Binding-site contacts:
Ligand atom C7 contacts residue THR942 of chain 1.A at 3.8 Å.
Ligand atom C2 contacts residue ASN943 of chain 1.A at 2.4 Å.
Ligand atom O7 contacts residue THR942 of chain 1.A at 3.6 Å (h-bond).
Ligand atom O7 contacts residue ASN943 of chain 1.A at 3.8 Å.
Ligand atom C8 contacts residue ASN943 of chain 1.A at 4.5 Å.
Ligand atom N2 contacts residue ASN943 of chain 1.A at 2.9 Å (h-bond).
Ligand atom C8 contacts residue THR942 of chain 1.A at 3.9 Å.
Ligand atom C7 contacts residue ASN943 of chain 1.A at 3.6 Å.
Ligand atom C6 contacts residue ASN943 of chain 1.A at 3.3 Å.
Ligand atom C1 contacts residue ASN943 of chain 1.A at 1.4 Å.
Ligand atom O5 contacts residue ASN943 of chain 1.A at 2.4 Å (h-bond).
Ligand atom C5 contacts residue ASN943 of chain 1.A at 3.4 Å.
Ligand atom C4 contacts residue ASN943 of chain 1.A at 4.2 Å.
Ligand atom O6 contacts residue VAL742 of chain 1.A at 4.1 Å.
Ligand atom C3 contacts residue ASN943 of chain 1.A at 3.8 Å.
Ligand atom O6 contacts residue ASN943 of chain 1.A at 3.6 Å.

This small molecule binds to this protein.
Small molecule (SMILES): CC(=O)N[C@H]1[C@@H](O[C@H]2[C@H](O)[C@@H](NC(C)=O)CO[C@@H]2CO)O[C@H](CO)[C@@H](O)[C@@H]1O

Sequence of chain 1.A:
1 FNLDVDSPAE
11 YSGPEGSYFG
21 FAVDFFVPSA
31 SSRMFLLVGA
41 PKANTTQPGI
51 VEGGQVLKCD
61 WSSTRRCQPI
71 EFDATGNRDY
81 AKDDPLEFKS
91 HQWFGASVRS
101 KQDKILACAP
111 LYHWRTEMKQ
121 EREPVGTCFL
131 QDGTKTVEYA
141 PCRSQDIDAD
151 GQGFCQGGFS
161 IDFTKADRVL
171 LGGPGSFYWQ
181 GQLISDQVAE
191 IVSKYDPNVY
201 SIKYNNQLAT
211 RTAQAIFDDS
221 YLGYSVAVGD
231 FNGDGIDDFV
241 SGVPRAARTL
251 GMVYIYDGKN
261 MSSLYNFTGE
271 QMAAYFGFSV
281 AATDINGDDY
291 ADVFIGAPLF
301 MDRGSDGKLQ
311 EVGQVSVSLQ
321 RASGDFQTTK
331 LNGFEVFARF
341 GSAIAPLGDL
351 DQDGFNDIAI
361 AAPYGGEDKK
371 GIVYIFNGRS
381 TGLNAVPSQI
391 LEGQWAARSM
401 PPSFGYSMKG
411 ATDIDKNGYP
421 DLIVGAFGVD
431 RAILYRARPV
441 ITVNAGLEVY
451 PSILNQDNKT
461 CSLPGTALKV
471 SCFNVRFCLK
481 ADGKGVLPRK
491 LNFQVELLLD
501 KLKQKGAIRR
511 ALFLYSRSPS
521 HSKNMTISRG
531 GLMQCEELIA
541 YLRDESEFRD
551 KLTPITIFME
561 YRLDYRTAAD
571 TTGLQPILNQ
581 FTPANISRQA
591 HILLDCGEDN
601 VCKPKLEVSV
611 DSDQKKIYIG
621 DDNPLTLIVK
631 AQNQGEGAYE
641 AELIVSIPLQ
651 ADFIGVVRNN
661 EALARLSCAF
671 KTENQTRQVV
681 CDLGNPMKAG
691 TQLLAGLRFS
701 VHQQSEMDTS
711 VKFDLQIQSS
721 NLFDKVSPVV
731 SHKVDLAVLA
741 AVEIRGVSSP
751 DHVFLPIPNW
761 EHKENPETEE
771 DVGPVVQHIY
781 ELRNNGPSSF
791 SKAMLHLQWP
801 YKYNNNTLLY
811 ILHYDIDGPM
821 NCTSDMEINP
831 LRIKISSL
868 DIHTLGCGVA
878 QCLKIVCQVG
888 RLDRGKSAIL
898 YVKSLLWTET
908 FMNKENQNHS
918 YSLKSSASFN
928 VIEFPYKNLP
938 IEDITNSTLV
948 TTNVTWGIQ